Binding-site contacts:
Ligand atom C1 contacts residue GLU27 of chain 17.A at 3.6 Å.
Ligand atom N5 contacts residue HIS80 of chain 17.A at 3.0 Å (h-bond).
Ligand atom C6 contacts residue MET113 of chain 10.A at 3.6 Å (hydrophobic).
Ligand atom C6 contacts residue HIS79 of chain 17.A at 3.1 Å.
Ligand atom N7 contacts residue GLU83 of chain 17.A at 3.1 Å (salt-bridge).
Ligand atom N5 contacts residue MN1 of chain 10.C at 2.3 Å.
Ligand atom C2 contacts residue HIS80 of chain 17.A at 3.8 Å.
Ligand atom N3 contacts residue MN1 of chain 10.C at 2.3 Å.
Ligand atom C6 contacts residue HIS183 of chain 10.A at 3.8 Å.
Ligand atom C9 contacts residue MET113 of chain 10.A at 4.1 Å (hydrophobic).
Ligand atom C6 contacts residue HIS80 of chain 17.A at 3.8 Å.
Ligand atom C4 contacts residue HIS80 of chain 17.A at 3.6 Å.
Ligand atom N7 contacts residue HIS79 of chain 17.A at 3.1 Å (h-bond).
Ligand atom N7 contacts residue MN1 of chain 17.B at 2.4 Å.
Ligand atom C4 contacts residue MET113 of chain 10.A at 3.5 Å (hydrophobic).
Ligand atom N5 contacts residue GLU186 of chain 10.A at 3.3 Å (salt-bridge).
Ligand atom C6 contacts residue MN1 of chain 10.C at 3.4 Å.
Ligand atom N3 contacts residue GLU186 of chain 10.A at 3.0 Å (salt-bridge).
Ligand atom N3 contacts residue HIS53 of chain 10.A at 3.3 Å (h-bond).
Ligand atom N7 contacts residue MET113 of chain 10.A at 3.5 Å.
Ligand atom C9 contacts residue MN1 of chain 17.B at 3.8 Å.
Ligand atom C6 contacts residue HIS182 of chain 10.A at 3.5 Å.
Ligand atom C9 contacts residue GLU83 of chain 17.A at 3.6 Å.
Ligand atom C2 contacts residue GLU186 of chain 10.A at 3.8 Å.
Ligand atom C4 contacts residue GLU186 of chain 10.A at 4.0 Å.
Ligand atom C4 contacts residue MN1 of chain 10.C at 3.1 Å.
Ligand atom C2 contacts residue MN1 of chain 10.C at 3.3 Å.
Ligand atom C6 contacts residue GLU186 of chain 10.A at 4.1 Å.
Ligand atom C1 contacts residue HIS80 of chain 17.A at 3.9 Å.
Ligand atom N8 contacts residue MN1 of chain 17.B at 3.4 Å.
Ligand atom C1 contacts residue MN1 of chain 10.C at 4.2 Å.
Ligand atom N5 contacts residue MET113 of chain 10.A at 3.6 Å.
Ligand atom C6 contacts residue GLU83 of chain 17.A at 4.0 Å.
Ligand atom N8 contacts residue MET113 of chain 10.A at 3.5 Å.
Ligand atom C6 contacts residue MN1 of chain 17.B at 3.3 Å.
Ligand atom N7 contacts residue HIS183 of chain 10.A at 3.4 Å (h-bond).
Ligand atom N5 contacts residue HIS182 of chain 10.A at 3.2 Å (h-bond).
Ligand atom C9 contacts residue ARG127 of chain 7.A at 3.4 Å.
Ligand atom N8 contacts residue GLU83 of chain 17.A at 3.5 Å (salt-bridge).
Ligand atom N3 contacts residue HIS80 of chain 17.A at 3.3 Å (h-bond).

Sequence of chain 17.A:
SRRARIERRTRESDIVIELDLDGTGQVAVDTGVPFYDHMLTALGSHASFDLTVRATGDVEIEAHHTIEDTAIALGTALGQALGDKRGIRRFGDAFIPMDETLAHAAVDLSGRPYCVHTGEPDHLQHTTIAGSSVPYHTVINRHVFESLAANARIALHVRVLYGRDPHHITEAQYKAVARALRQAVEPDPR

The small molecule below binds the protein below.
Small molecule (SMILES): C[C@H](N)c1ncnn1C

Sequence of chain 7.A:
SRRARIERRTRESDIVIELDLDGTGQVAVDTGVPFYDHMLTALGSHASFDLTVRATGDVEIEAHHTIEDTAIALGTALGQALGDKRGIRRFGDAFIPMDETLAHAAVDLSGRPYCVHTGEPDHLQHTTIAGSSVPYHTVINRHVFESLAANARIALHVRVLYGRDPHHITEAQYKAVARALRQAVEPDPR

Sequence of chain 10.A:
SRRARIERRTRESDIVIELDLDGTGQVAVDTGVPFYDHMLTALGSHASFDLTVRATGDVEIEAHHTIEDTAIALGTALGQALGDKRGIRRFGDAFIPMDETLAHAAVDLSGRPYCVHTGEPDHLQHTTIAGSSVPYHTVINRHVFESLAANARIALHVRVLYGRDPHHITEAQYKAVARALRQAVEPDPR